Binding-site contacts:
Ligand atom C1 contacts residue ASN231 of chain 1.A at 1.4 Å.
Ligand atom C8 contacts residue ASN231 of chain 1.A at 3.6 Å.
Ligand atom C3 contacts residue ASN231 of chain 1.A at 3.8 Å.
Ligand atom O7 contacts residue ASN231 of chain 1.A at 4.4 Å.
Ligand atom C5 contacts residue ASN231 of chain 1.A at 3.6 Å.
Ligand atom C7 contacts residue ASN231 of chain 1.A at 3.5 Å.
Ligand atom C2 contacts residue ASN231 of chain 1.A at 2.4 Å.
Ligand atom C4 contacts residue ASN231 of chain 1.A at 4.2 Å.
Ligand atom O5 contacts residue ASN231 of chain 1.A at 2.3 Å (h-bond).
Ligand atom O7 contacts residue GLY229 of chain 1.A at 4.0 Å.
Ligand atom N2 contacts residue ASN231 of chain 1.A at 2.9 Å (h-bond).

Sequence of chain 1.A:
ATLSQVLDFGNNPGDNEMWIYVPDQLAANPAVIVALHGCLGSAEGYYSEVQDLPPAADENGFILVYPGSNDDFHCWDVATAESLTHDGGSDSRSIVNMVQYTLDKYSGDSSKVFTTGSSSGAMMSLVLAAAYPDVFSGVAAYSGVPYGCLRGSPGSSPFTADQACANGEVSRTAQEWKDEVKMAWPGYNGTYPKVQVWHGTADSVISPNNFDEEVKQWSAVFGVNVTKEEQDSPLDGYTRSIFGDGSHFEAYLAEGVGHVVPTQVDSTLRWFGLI

The small molecule below binds the protein below.
Small molecule (SMILES): CC(=O)N[C@@H]1[C@@H](O)[C@H](O)[C@@H](CO)O[C@H]1O